A protein and the small-molecule ligand that binds it are described below.
Small molecule (SMILES): CC(=O)N[C@@H]1[C@@H](O)[C@H](O)[C@@H](CO)O[C@H]1O

Sequence of chain 1.A:
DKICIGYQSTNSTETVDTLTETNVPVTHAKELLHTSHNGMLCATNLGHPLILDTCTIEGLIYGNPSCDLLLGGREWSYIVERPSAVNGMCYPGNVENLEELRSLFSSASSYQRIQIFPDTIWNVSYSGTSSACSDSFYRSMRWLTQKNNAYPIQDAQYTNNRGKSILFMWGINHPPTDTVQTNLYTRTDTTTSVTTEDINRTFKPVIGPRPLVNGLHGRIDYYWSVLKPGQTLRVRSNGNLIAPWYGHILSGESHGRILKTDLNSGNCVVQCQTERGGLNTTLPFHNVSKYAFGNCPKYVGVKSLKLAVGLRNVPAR

Binding-site contacts:
Ligand atom C4 contacts residue ASN11 of chain 1.A at 4.2 Å.
Ligand atom C5 contacts residue ASN11 of chain 1.A at 3.7 Å.
Ligand atom C8 contacts residue ASN11 of chain 1.A at 3.9 Å.
Ligand atom C1 contacts residue ASN11 of chain 1.A at 1.4 Å.
Ligand atom C2 contacts residue ASN11 of chain 1.A at 2.5 Å.
Ligand atom C7 contacts residue ASN11 of chain 1.A at 3.3 Å.
Ligand atom O5 contacts residue ASN11 of chain 1.A at 2.4 Å (h-bond).
Ligand atom C3 contacts residue ASN11 of chain 1.A at 3.8 Å.
Ligand atom O7 contacts residue ASN11 of chain 1.A at 3.9 Å.
Ligand atom N2 contacts residue ASN11 of chain 1.A at 2.9 Å (h-bond).